Binding-site contacts:
Ligand atom C17 contacts residue ASP47 of chain 2.A at 3.7 Å.
Ligand atom C contacts residue HIS51 of chain 2.A at 4.0 Å.
Ligand atom C18 contacts residue PHE42 of chain 2.A at 3.9 Å (hydrophobic).
Ligand atom C1 contacts residue PRO122 of chain 3.A at 3.7 Å (hydrophobic).
Ligand atom N3 contacts residue HIS51 of chain 2.A at 2.9 Å (h-bond).
Ligand atom C15 contacts residue SER125 of chain 3.A at 4.0 Å.
Ligand atom C16 contacts residue HIS51 of chain 2.A at 3.6 Å.
Ligand atom N4 contacts residue GSH1 of chain 3.B at 3.7 Å.
Ligand atom F contacts residue LEU130 of chain 3.A at 3.2 Å.
Ligand atom C25 contacts residue SER125 of chain 3.A at 3.3 Å.
Ligand atom C15 contacts residue HIS51 of chain 2.A at 3.3 Å.
Ligand atom CL1 contacts residue LEU37 of chain 2.A at 3.7 Å.
Ligand atom CL contacts residue HIS51 of chain 2.A at 3.6 Å.
Ligand atom C25 contacts residue GSH1 of chain 3.B at 4.0 Å.
Ligand atom C17 contacts residue PHE42 of chain 2.A at 3.8 Å (hydrophobic).
Ligand atom O3 contacts residue GLY33 of chain 2.A at 3.5 Å.
Ligand atom C contacts residue ARG50 of chain 2.A at 3.4 Å.
Ligand atom N1 contacts residue SER125 of chain 3.A at 3.0 Å (h-bond).
Ligand atom C1 contacts residue SER125 of chain 3.A at 4.0 Å.
Ligand atom C11 contacts residue PRO122 of chain 3.A at 3.7 Å (hydrophobic).
Ligand atom C2 contacts residue SER125 of chain 3.A at 3.7 Å.
Ligand atom CL contacts residue ASP47 of chain 2.A at 3.6 Å.
Ligand atom C18 contacts residue GSH1 of chain 3.B at 3.5 Å.
Ligand atom F1 contacts residue VAL126 of chain 3.A at 3.6 Å.
Ligand atom C20 contacts residue SER125 of chain 3.A at 3.9 Å.
Ligand atom C22 contacts residue GLY33 of chain 2.A at 3.8 Å.
Ligand atom F1 contacts residue LEU130 of chain 3.A at 3.6 Å.
Ligand atom CL contacts residue ALA121 of chain 3.A at 3.6 Å.
Ligand atom N4 contacts residue GLY33 of chain 2.A at 3.8 Å.
Ligand atom N contacts residue PRO122 of chain 3.A at 3.5 Å.
Ligand atom C21 contacts residue GLY33 of chain 2.A at 3.6 Å.
Ligand atom C3 contacts residue SER125 of chain 3.A at 3.9 Å.
Ligand atom C24 contacts residue TYR128 of chain 3.A at 3.9 Å (hydrophobic).
Ligand atom C14 contacts residue LEU130 of chain 3.A at 4.0 Å (hydrophobic).
Ligand atom C4 contacts residue VAL126 of chain 3.A at 4.0 Å (hydrophobic).
Ligand atom C19 contacts residue GSH1 of chain 3.B at 3.9 Å.
Ligand atom C contacts residue PRO122 of chain 3.A at 3.8 Å (hydrophobic).
Ligand atom O3 contacts residue GLN34 of chain 2.A at 3.6 Å.
Ligand atom O2 contacts residue VAL126 of chain 3.A at 4.0 Å.
Ligand atom O2 contacts residue THR129 of chain 3.A at 3.2 Å (h-bond).

A small-molecule ligand and the protein it binds are described below.
Small molecule (SMILES): Cn1c(Nc2c(Cl)ccc(CNC(=O)C(C)(C)C)c2Cl)nc2cc(C(=O)NCC(F)(F)F)c(OCC(C)(C)O)cc21

Sequence of chain 2.A:
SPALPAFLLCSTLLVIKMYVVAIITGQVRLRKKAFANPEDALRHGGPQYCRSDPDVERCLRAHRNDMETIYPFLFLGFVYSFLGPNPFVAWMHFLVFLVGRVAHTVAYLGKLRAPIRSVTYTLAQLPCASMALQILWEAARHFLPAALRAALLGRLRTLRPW

Sequence of chain 3.A:
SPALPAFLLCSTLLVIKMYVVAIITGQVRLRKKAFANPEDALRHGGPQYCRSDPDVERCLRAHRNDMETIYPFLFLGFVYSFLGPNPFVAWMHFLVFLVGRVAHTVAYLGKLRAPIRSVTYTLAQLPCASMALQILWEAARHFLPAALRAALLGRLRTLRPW